A small-molecule ligand and the protein it binds are described below.
Small molecule (SMILES): CC(=O)N[C@H]1[C@H](O[C@H]2[C@H](O)[C@@H](NC(C)=O)CO[C@@H]2CO[C@@H]2O[C@@H](C)[C@@H](O)[C@@H](O)[C@@H]2O)O[C@H](CO)[C@@H](O[C@@H]2O[C@H](CO[C@H]3O[C@H](CO)[C@@H](O)[C@H](O)[C@@H]3O)[C@@H](O)[C@H](O[C@H]3O[C@H](CO)[C@@H](O)[C@H](O)[C@@H]3O)[C@@H]2O)[C@@H]1O

Sequence of chain 1.B:
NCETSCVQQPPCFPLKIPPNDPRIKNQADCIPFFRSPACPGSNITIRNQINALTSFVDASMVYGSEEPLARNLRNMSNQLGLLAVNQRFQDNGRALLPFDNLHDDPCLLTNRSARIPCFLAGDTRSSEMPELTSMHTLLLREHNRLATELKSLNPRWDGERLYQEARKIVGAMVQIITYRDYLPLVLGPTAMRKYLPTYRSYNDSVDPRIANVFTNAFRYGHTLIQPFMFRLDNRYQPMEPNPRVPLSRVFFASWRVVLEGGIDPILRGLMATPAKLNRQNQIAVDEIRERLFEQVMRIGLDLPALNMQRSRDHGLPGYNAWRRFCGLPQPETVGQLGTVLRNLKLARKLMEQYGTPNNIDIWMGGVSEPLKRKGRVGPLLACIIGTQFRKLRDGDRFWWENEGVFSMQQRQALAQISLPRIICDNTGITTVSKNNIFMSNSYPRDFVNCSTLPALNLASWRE

Binding-site contacts:
Ligand atom C4 contacts residue ASN205 of chain 1.B at 4.2 Å.
Ligand atom O7 contacts residue SER207 of chain 1.B at 4.2 Å.
Ligand atom C2 contacts residue ASN205 of chain 1.B at 2.5 Å.
Ligand atom O5 contacts residue LYS393 of chain 1.B at 4.1 Å.
Ligand atom N2 contacts residue ASN205 of chain 1.B at 2.9 Å (h-bond).
Ligand atom C3 contacts residue ARG392 of chain 1.B at 4.3 Å.
Ligand atom C8 contacts residue SER207 of chain 1.B at 3.2 Å.
Ligand atom O7 contacts residue ASN205 of chain 1.B at 3.4 Å (h-bond).
Ligand atom C5 contacts residue VAL208 of chain 1.B at 4.1 Å (hydrophobic).
Ligand atom C4 contacts residue ARG392 of chain 1.B at 3.6 Å.
Ligand atom O5 contacts residue ASN205 of chain 1.B at 2.3 Å (h-bond).
Ligand atom C5 contacts residue SER207 of chain 1.B at 4.1 Å.
Ligand atom C6 contacts residue VAL208 of chain 1.B at 3.9 Å (hydrophobic).
Ligand atom C6 contacts residue ARG392 of chain 1.B at 3.8 Å.
Ligand atom C6 contacts residue VAL208 of chain 1.B at 3.9 Å (hydrophobic).
Ligand atom O5 contacts residue VAL208 of chain 1.B at 3.1 Å.
Ligand atom O6 contacts residue VAL208 of chain 1.B at 4.1 Å.
Ligand atom C6 contacts residue SER207 of chain 1.B at 4.0 Å.
Ligand atom C1 contacts residue VAL208 of chain 1.B at 3.9 Å (hydrophobic).
Ligand atom C1 contacts residue SER207 of chain 1.B at 4.0 Å.
Ligand atom C6 contacts residue LYS393 of chain 1.B at 4.2 Å.
Ligand atom C7 contacts residue ASN205 of chain 1.B at 3.4 Å.
Ligand atom C7 contacts residue SER207 of chain 1.B at 4.3 Å.
Ligand atom C3 contacts residue ASN205 of chain 1.B at 3.7 Å.
Ligand atom C5 contacts residue VAL208 of chain 1.B at 4.1 Å (hydrophobic).
Ligand atom C5 contacts residue ASN205 of chain 1.B at 3.6 Å.
Ligand atom O3 contacts residue ARG392 of chain 1.B at 4.0 Å.
Ligand atom O4 contacts residue ARG392 of chain 1.B at 3.5 Å (salt-bridge).
Ligand atom C6 contacts residue ASP396 of chain 1.B at 4.4 Å.
Ligand atom O5 contacts residue SER207 of chain 1.B at 4.2 Å.
Ligand atom C1 contacts residue ASN205 of chain 1.B at 1.4 Å.
Ligand atom O5 contacts residue VAL208 of chain 1.B at 4.2 Å.